The protein below binds the small molecule below.
Small molecule (SMILES): COc1cc(C=O)ccc1-n1ccnc1-c1ccccc1

Binding-site contacts:
Ligand atom C12 contacts residue CSO43 of chain 1.A at 3.5 Å.
Ligand atom C20 contacts residue TRP13 of chain 1.B at 3.5 Å (hydrophobic).
Ligand atom C03 contacts residue ILE173 of chain 1.A at 4.1 Å (hydrophobic).
Ligand atom O18 contacts residue ASN47 of chain 1.A at 3.9 Å.
Ligand atom C15 contacts residue PRO172 of chain 1.A at 4.3 Å (hydrophobic).
Ligand atom C19 contacts residue SER50 of chain 1.A at 3.8 Å.
Ligand atom C20 contacts residue LYS127 of chain 1.A at 3.8 Å.
Ligand atom C01 contacts residue TRP13 of chain 1.B at 3.8 Å (hydrophobic).
Ligand atom C19 contacts residue TRP13 of chain 1.B at 3.7 Å (hydrophobic).
Ligand atom C02 contacts residue TRP13 of chain 1.B at 3.6 Å (hydrophobic).
Ligand atom C10 contacts residue ILE173 of chain 1.A at 3.5 Å (hydrophobic).
Ligand atom C11 contacts residue CSO43 of chain 1.A at 3.7 Å.
Ligand atom C04 contacts residue LYS127 of chain 1.A at 4.3 Å.
Ligand atom C04 contacts residue ILE224 of chain 1.A at 4.0 Å (hydrophobic).
Ligand atom C03 contacts residue GLY176 of chain 1.A at 4.1 Å.
Ligand atom O18 contacts residue TRP13 of chain 1.B at 3.3 Å.
Ligand atom C02 contacts residue LYS127 of chain 1.A at 2.5 Å.
Ligand atom C01 contacts residue LYS127 of chain 1.A at 1.4 Å.
Ligand atom C04 contacts residue ILE173 of chain 1.A at 4.2 Å (hydrophobic).
Ligand atom C10 contacts residue PHE124 of chain 1.A at 3.5 Å (hydrophobic).
Ligand atom C16 contacts residue TRP13 of chain 1.B at 4.1 Å (hydrophobic).
Ligand atom N06 contacts residue TRP13 of chain 1.B at 4.0 Å.
Ligand atom C03 contacts residue PRO172 of chain 1.A at 3.6 Å (hydrophobic).
Ligand atom C04 contacts residue TRP13 of chain 1.B at 3.6 Å (hydrophobic).
Ligand atom C12 contacts residue ASN47 of chain 1.A at 3.5 Å.
Ligand atom C19 contacts residue ASN47 of chain 1.A at 3.5 Å.
Ligand atom C16 contacts residue PRO172 of chain 1.A at 4.0 Å (hydrophobic).
Ligand atom C11 contacts residue PHE124 of chain 1.A at 3.8 Å (hydrophobic).
Ligand atom C13 contacts residue CSO43 of chain 1.A at 4.3 Å.
Ligand atom C19 contacts residue PHE124 of chain 1.A at 3.9 Å (hydrophobic).
Ligand atom C05 contacts residue TRP13 of chain 1.B at 3.5 Å (hydrophobic).
Ligand atom C09 contacts residue PHE124 of chain 1.A at 4.3 Å (hydrophobic).
Ligand atom C11 contacts residue ASN47 of chain 1.A at 4.3 Å.
Ligand atom C04 contacts residue PRO172 of chain 1.A at 3.5 Å (hydrophobic).
Ligand atom C03 contacts residue TRP13 of chain 1.B at 3.7 Å (hydrophobic).
Ligand atom C03 contacts residue LYS127 of chain 1.A at 2.9 Å.
Ligand atom N06 contacts residue PRO172 of chain 1.A at 4.3 Å.
Ligand atom C09 contacts residue ILE173 of chain 1.A at 3.5 Å (hydrophobic).
Ligand atom C17 contacts residue TRP13 of chain 1.B at 3.2 Å (hydrophobic).
Ligand atom C13 contacts residue ASN47 of chain 1.A at 4.0 Å.

Sequence of chain 1.B:
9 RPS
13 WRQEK

Sequence of chain 1.A:
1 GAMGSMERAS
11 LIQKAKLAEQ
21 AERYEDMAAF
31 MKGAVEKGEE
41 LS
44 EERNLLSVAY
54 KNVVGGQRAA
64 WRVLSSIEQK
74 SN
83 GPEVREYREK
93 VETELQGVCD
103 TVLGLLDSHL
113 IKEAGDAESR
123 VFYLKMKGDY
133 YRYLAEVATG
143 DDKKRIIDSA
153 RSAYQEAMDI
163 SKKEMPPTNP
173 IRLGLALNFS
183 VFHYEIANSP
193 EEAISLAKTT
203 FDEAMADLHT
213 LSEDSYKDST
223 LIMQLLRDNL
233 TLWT